Sequence of chain 1.B:
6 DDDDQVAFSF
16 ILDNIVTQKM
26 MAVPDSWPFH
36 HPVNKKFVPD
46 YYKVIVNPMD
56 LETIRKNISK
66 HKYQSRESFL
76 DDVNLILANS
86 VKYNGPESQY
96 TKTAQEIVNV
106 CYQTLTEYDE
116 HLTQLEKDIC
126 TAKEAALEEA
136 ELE

Sequence of chain 1.A:
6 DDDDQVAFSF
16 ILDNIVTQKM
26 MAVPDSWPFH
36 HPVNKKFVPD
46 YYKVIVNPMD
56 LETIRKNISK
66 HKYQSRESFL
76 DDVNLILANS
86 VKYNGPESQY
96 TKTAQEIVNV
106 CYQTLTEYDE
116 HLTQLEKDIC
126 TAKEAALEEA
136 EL

Binding-site contacts:
Ligand atom CAA contacts residue TYR95 of chain 1.B at 3.5 Å (hydrophobic).
Ligand atom OAD contacts residue TYR46 of chain 1.A at 3.6 Å.
Ligand atom CA contacts residue GLY90 of chain 1.B at 3.7 Å.
Ligand atom O contacts residue LYS87 of chain 1.B at 3.7 Å.
Ligand atom CG contacts residue TYR88 of chain 1.A at 3.8 Å (hydrophobic).
Ligand atom CA contacts residue LYS87 of chain 1.B at 3.6 Å.
Ligand atom OAD contacts residue ASN89 of chain 1.A at 2.9 Å (h-bond).
Ligand atom CG contacts residue ASN89 of chain 1.B at 3.9 Å.
Ligand atom N contacts residue TYR88 of chain 1.B at 2.9 Å (h-bond).
Ligand atom CAJ contacts residue VAL38 of chain 1.B at 3.5 Å (hydrophobic).
Ligand atom CAN contacts residue TYR46 of chain 1.B at 3.7 Å (hydrophobic).
Ligand atom OAD contacts residue TYR46 of chain 1.B at 3.3 Å.
Ligand atom CAF contacts residue PHE34 of chain 1.A at 3.5 Å (hydrophobic).
Ligand atom CB contacts residue ASN89 of chain 1.B at 3.8 Å.
Ligand atom N contacts residue PHE42 of chain 1.A at 3.2 Å (h-bond).
Ligand atom NZ contacts residue VAL38 of chain 1.B at 3.5 Å.
Ligand atom OAD contacts residue ASN89 of chain 1.B at 2.9 Å (h-bond).
Ligand atom CAJ contacts residue VAL38 of chain 1.A at 3.6 Å (hydrophobic).
Ligand atom CA contacts residue ASN89 of chain 1.B at 3.4 Å.
Ligand atom CAN contacts residue VAL38 of chain 1.B at 3.7 Å (hydrophobic).
Ligand atom CAA contacts residue PRO33 of chain 1.A at 3.6 Å (hydrophobic).
Ligand atom CG contacts residue ASN89 of chain 1.A at 3.8 Å.
Ligand atom N contacts residue TYR88 of chain 1.B at 3.3 Å (h-bond).
Ligand atom C contacts residue ASN89 of chain 1.B at 3.7 Å.
Ligand atom CB contacts residue TYR95 of chain 1.A at 3.5 Å (hydrophobic).
Ligand atom C contacts residue LYS87 of chain 1.B at 3.2 Å.
Ligand atom CAA contacts residue TYR95 of chain 1.A at 3.6 Å (hydrophobic).
Ligand atom CAA contacts residue PHE34 of chain 1.B at 3.7 Å (hydrophobic).
Ligand atom C contacts residue ASN89 of chain 1.B at 3.7 Å.
Ligand atom CE contacts residue TYR88 of chain 1.A at 3.5 Å (hydrophobic).
Ligand atom O contacts residue TYR88 of chain 1.B at 3.6 Å (h-bond).
Ligand atom CA contacts residue TYR88 of chain 1.B at 3.2 Å (hydrophobic).
Ligand atom CAA contacts residue PHE34 of chain 1.A at 3.6 Å (hydrophobic).
Ligand atom CAF contacts residue PHE34 of chain 1.B at 3.3 Å (hydrophobic).
Ligand atom N contacts residue ASN89 of chain 1.B at 3.0 Å (h-bond).
Ligand atom C contacts residue TYR88 of chain 1.B at 3.1 Å (hydrophobic).
Ligand atom CD contacts residue ASN89 of chain 1.B at 3.7 Å.
Ligand atom CE contacts residue ASN89 of chain 1.A at 3.8 Å.
Ligand atom CG contacts residue TYR88 of chain 1.B at 3.8 Å (hydrophobic).
Ligand atom CAN contacts residue TYR46 of chain 1.A at 3.9 Å (hydrophobic).

This small molecule binds to this protein.
Small molecule (SMILES): CCCC(=O)NCCCC[C@H](NC(=O)CNC(=O)CNC(=O)[C@@H](N)CCCCNC(=O)CCC)C(=O)NCC(=O)N[C@@H](CC(C)C)C(=O)NCC=O